Sequence of chain 1.L:
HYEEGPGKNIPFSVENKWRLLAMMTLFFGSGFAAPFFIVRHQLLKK

Sequence of chain 1.M:
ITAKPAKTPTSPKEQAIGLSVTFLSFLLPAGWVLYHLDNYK

Sequence of chain 1.A:
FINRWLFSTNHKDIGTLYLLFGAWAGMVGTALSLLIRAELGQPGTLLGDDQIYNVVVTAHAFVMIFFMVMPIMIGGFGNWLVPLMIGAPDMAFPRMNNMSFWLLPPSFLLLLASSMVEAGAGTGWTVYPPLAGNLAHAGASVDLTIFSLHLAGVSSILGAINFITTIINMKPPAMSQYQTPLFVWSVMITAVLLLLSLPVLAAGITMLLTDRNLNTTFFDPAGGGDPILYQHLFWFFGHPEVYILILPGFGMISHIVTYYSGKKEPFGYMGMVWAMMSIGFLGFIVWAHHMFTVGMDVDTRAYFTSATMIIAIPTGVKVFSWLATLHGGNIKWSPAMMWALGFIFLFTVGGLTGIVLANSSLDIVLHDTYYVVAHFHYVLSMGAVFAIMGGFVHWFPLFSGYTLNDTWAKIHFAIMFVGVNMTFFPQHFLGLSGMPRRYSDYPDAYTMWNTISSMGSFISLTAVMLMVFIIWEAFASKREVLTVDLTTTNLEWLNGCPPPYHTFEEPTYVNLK

Binding-site contacts:
Ligand atom O1 contacts residue TYR35 of chain 1.M at 3.0 Å.
Ligand atom O61 contacts residue TYR99 of chain 1.D at 3.8 Å.
Ligand atom O16 contacts residue TRP95 of chain 1.D at 3.8 Å.
Ligand atom C25 contacts residue TRP95 of chain 1.D at 3.6 Å (hydrophobic).
Ligand atom C18 contacts residue TRP95 of chain 1.D at 4.0 Å (hydrophobic).
Ligand atom C5 contacts residue TYR35 of chain 1.M at 3.9 Å (hydrophobic).
Ligand atom O3 contacts residue HIS36 of chain 1.M at 3.4 Å.
Ligand atom O6 contacts residue TYR35 of chain 1.M at 2.9 Å (h-bond).
Ligand atom C43 contacts residue PHE459 of chain 1.A at 3.9 Å (hydrophobic).
Ligand atom C28 contacts residue GLY31 of chain 1.M at 3.9 Å.
Ligand atom C1 contacts residue GLY31 of chain 1.M at 3.8 Å.
Ligand atom C19 contacts residue LEU27 of chain 1.M at 3.6 Å (hydrophobic).
Ligand atom O3 contacts residue TRP32 of chain 1.M at 4.1 Å.
Ligand atom C6 contacts residue LEU28 of chain 1.M at 4.1 Å (hydrophobic).
Ligand atom C57 contacts residue TRP95 of chain 1.D at 3.6 Å (hydrophobic).
Ligand atom C57 contacts residue TYR35 of chain 1.M at 4.0 Å (hydrophobic).
Ligand atom C40 contacts residue PHE36 of chain 1.L at 3.8 Å (hydrophobic).
Ligand atom O16 contacts residue LEU28 of chain 1.M at 3.9 Å.
Ligand atom C28 contacts residue TRP95 of chain 1.D at 4.0 Å (hydrophobic).
Ligand atom C34 contacts residue LEU27 of chain 1.M at 4.0 Å (hydrophobic).
Ligand atom O5 contacts residue TRP95 of chain 1.D at 3.2 Å.
Ligand atom C9 contacts residue TYR35 of chain 1.M at 4.0 Å (hydrophobic).
Ligand atom O49 contacts residue LEU28 of chain 1.M at 2.8 Å (h-bond).
Ligand atom O16 contacts residue GLY31 of chain 1.M at 3.7 Å.
Ligand atom O61 contacts residue TRP95 of chain 1.D at 2.9 Å (h-bond).
Ligand atom C43 contacts residue PHE36 of chain 1.L at 4.0 Å (hydrophobic).
Ligand atom C37 contacts residue LEU34 of chain 1.M at 3.8 Å (hydrophobic).
Ligand atom C1 contacts residue LEU28 of chain 1.M at 3.8 Å (hydrophobic).
Ligand atom C22 contacts residue TRP95 of chain 1.D at 3.4 Å (hydrophobic).
Ligand atom C10 contacts residue TYR35 of chain 1.M at 3.5 Å (hydrophobic).
Ligand atom O49 contacts residue TRP32 of chain 1.M at 3.6 Å (h-bond).
Ligand atom C31 contacts residue TRP95 of chain 1.D at 4.1 Å (hydrophobic).
Ligand atom C1 contacts residue TRP32 of chain 1.M at 3.5 Å (hydrophobic).
Ligand atom C37 contacts residue ALA30 of chain 1.M at 3.8 Å (hydrophobic).
Ligand atom C28 contacts residue LEU27 of chain 1.M at 3.6 Å (hydrophobic).
Ligand atom C18 contacts residue LEU28 of chain 1.M at 3.8 Å (hydrophobic).
Ligand atom C11 contacts residue TYR35 of chain 1.M at 3.9 Å (hydrophobic).
Ligand atom O55 contacts residue TRP32 of chain 1.M at 3.1 Å.
Ligand atom C40 contacts residue ALA30 of chain 1.M at 3.8 Å (hydrophobic).
Ligand atom O16 contacts residue LEU27 of chain 1.M at 4.0 Å.

Sequence of chain 1.D:
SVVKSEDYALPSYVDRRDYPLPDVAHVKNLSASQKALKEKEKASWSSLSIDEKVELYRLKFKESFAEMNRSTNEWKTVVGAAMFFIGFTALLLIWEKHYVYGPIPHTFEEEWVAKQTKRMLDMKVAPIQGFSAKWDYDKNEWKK

This protein binds this small molecule.
Small molecule (SMILES): CCCCCCCCCCO[C@@H]1O[C@H](CO)[C@@H](O[C@H]2O[C@H](CO)[C@@H](O)[C@H](O)[C@H]2O)[C@H](O)[C@H]1O